This small molecule binds to this protein.
Small molecule (SMILES): CC(C)(O)[C@H](F)CNC(=O)c1cnc(Nc2ccc3ncsc3c2)cc1NC1CC1

Binding-site contacts:
Ligand atom N8 contacts residue TYR109 of chain 1.B at 3.7 Å.
Ligand atom C20 contacts residue TYR107 of chain 1.B at 3.8 Å (hydrophobic).
Ligand atom C19 contacts residue LEU163 of chain 1.B at 3.3 Å (hydrophobic).
Ligand atom C20 contacts residue LEU163 of chain 1.B at 3.7 Å (hydrophobic).
Ligand atom C3 contacts residue ARG118 of chain 1.B at 3.7 Å.
Ligand atom C7 contacts residue TYR109 of chain 1.B at 3.7 Å (hydrophobic).
Ligand atom C30 contacts residue MET37 of chain 1.B at 3.7 Å (hydrophobic).
Ligand atom C19 contacts residue VAL91 of chain 1.B at 3.3 Å (hydrophobic).
Ligand atom C18 contacts residue LEU163 of chain 1.B at 3.2 Å (hydrophobic).
Ligand atom C10 contacts residue GLY113 of chain 1.B at 3.6 Å.
Ligand atom F5 contacts residue GLY113 of chain 1.B at 3.1 Å.
Ligand atom N28 contacts residue MET110 of chain 1.B at 2.8 Å (h-bond).
Ligand atom C30 contacts residue MET110 of chain 1.B at 3.5 Å (hydrophobic).
Ligand atom F5 contacts residue ARG118 of chain 1.B at 3.1 Å.
Ligand atom C22 contacts residue LEU163 of chain 1.B at 3.8 Å (hydrophobic).
Ligand atom C18 contacts residue VAL91 of chain 1.B at 3.4 Å (hydrophobic).
Ligand atom C6 contacts residue GLY113 of chain 1.B at 3.6 Å.
Ligand atom N24 contacts residue MET110 of chain 1.B at 3.7 Å.
Ligand atom C29 contacts residue TYR109 of chain 1.B at 3.6 Å (hydrophobic).
Ligand atom F5 contacts residue ASN112 of chain 1.B at 3.5 Å.
Ligand atom C7 contacts residue ILE30 of chain 1.B at 3.7 Å (hydrophobic).
Ligand atom C30 contacts residue GLY113 of chain 1.B at 3.8 Å.
Ligand atom O2 contacts residue PRO111 of chain 1.B at 3.3 Å (h-bond).
Ligand atom C18 contacts residue TYR107 of chain 1.B at 3.7 Å (hydrophobic).
Ligand atom C27 contacts residue MET110 of chain 1.B at 3.7 Å (hydrophobic).
Ligand atom C4 contacts residue PRO111 of chain 1.B at 3.7 Å (hydrophobic).
Ligand atom C29 contacts residue MET37 of chain 1.B at 3.5 Å (hydrophobic).
Ligand atom C10 contacts residue MET37 of chain 1.B at 3.7 Å (hydrophobic).
Ligand atom N24 contacts residue ALA56 of chain 1.B at 3.3 Å.
Ligand atom N15 contacts residue TYR107 of chain 1.B at 3.6 Å.
Ligand atom N15 contacts residue SER173 of chain 1.B at 3.6 Å.
Ligand atom C3 contacts residue PRO111 of chain 1.B at 3.8 Å (hydrophobic).
Ligand atom O9 contacts residue MET37 of chain 1.B at 3.6 Å.
Ligand atom N24 contacts residue VAL108 of chain 1.B at 3.5 Å (h-bond).
Ligand atom N8 contacts residue MET110 of chain 1.B at 3.2 Å (h-bond).
Ligand atom C3 contacts residue THR125 of chain 1.B at 3.7 Å.
Ligand atom C6 contacts residue PRO111 of chain 1.B at 3.3 Å (hydrophobic).
Ligand atom C29 contacts residue MET110 of chain 1.B at 3.0 Å (hydrophobic).
Ligand atom C23 contacts residue LEU163 of chain 1.B at 3.4 Å (hydrophobic).
Ligand atom C19 contacts residue TYR107 of chain 1.B at 3.6 Å (hydrophobic).

Sequence of chain 1.B:
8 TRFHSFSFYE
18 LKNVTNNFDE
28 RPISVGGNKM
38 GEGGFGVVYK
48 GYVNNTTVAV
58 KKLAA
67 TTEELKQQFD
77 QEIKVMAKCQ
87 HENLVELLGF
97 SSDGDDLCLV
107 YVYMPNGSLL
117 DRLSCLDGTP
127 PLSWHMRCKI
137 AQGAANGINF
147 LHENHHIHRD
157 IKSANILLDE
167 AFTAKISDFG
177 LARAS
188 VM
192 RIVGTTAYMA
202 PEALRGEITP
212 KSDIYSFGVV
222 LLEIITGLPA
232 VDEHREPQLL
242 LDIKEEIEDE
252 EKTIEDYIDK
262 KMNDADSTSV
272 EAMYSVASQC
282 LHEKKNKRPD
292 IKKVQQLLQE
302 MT